Sequence of chain 2.A:
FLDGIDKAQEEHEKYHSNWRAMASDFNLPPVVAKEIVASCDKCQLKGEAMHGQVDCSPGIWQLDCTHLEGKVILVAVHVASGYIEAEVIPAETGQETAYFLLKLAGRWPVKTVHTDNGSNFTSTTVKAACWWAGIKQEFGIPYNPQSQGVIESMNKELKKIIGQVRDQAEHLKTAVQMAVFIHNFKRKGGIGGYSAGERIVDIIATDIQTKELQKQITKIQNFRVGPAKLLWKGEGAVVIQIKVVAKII

A small-molecule ligand and the protein it binds are described below.
Small molecule (SMILES): O=C(NCc1c(F)cc(F)cc1F)c1cn2c(c(O)c1=O)C(=O)N1[C@H]3CC[C@H](C3)O[C@@H]1C2

Binding-site contacts:
Ligand atom OAD contacts residue MG1 of chain 2.H at 2.2 Å.
Ligand atom CBA contacts residue MG1 of chain 2.H at 2.5 Å.
Ligand atom OAD contacts residue GLU247 of chain 2.A at 3.1 Å (salt-bridge).
Ligand atom CAM contacts residue ASP211 of chain 2.A at 3.7 Å.
Ligand atom CAM contacts residue GLY213 of chain 2.A at 3.2 Å.
Ligand atom OAD contacts residue ASP211 of chain 2.A at 3.3 Å (salt-bridge).
Ligand atom CAU contacts residue PRO240 of chain 2.A at 3.9 Å (hydrophobic).
Ligand atom CAY contacts residue PRO240 of chain 2.A at 3.9 Å (hydrophobic).
Ligand atom CAH contacts residue GLN241 of chain 2.A at 3.3 Å.
Ligand atom OAC contacts residue MG1 of chain 2.H at 1.8 Å.
Ligand atom FAE contacts residue GLN241 of chain 2.A at 2.5 Å.
Ligand atom CAL contacts residue ASN212 of chain 2.A at 3.6 Å.
Ligand atom CAH contacts residue PRO240 of chain 2.A at 3.7 Å (hydrophobic).
Ligand atom CBC contacts residue GLY213 of chain 2.A at 3.8 Å.
Ligand atom CBC contacts residue ASP211 of chain 2.A at 4.0 Å.
Ligand atom CAI contacts residue PRO240 of chain 2.A at 3.6 Å (hydrophobic).
Ligand atom CAT contacts residue PRO240 of chain 2.A at 3.7 Å (hydrophobic).
Ligand atom OAB contacts residue MG1 of chain 2.G at 2.1 Å.
Ligand atom CAS contacts residue MG1 of chain 2.G at 3.0 Å.
Ligand atom OAC contacts residue ASP159 of chain 2.A at 3.8 Å.
Ligand atom CAW contacts residue GLU247 of chain 2.A at 3.6 Å.
Ligand atom CAM contacts residue ASN212 of chain 2.A at 3.3 Å.
Ligand atom FAG contacts residue GLU247 of chain 2.A at 3.1 Å.
Ligand atom OAD contacts residue MG1 of chain 2.G at 1.9 Å.
Ligand atom CAT contacts residue GLN241 of chain 2.A at 3.2 Å.
Ligand atom CAW contacts residue MG1 of chain 2.H at 2.7 Å.
Ligand atom CAS contacts residue ASP211 of chain 2.A at 3.9 Å.
Ligand atom OAA contacts residue PRO240 of chain 2.A at 3.8 Å.
Ligand atom NAP contacts residue GLU247 of chain 2.A at 3.9 Å.
Ligand atom OAD contacts residue ASP159 of chain 2.A at 2.9 Å (salt-bridge).
Ligand atom CAZ contacts residue MG1 of chain 2.G at 3.5 Å.
Ligand atom OAQ contacts residue TYR238 of chain 2.A at 3.4 Å.
Ligand atom CAV contacts residue PRO240 of chain 2.A at 3.7 Å (hydrophobic).
Ligand atom CAW contacts residue MG1 of chain 2.G at 3.0 Å.
Ligand atom CAL contacts residue TYR238 of chain 2.A at 4.0 Å (hydrophobic).
Ligand atom OAB contacts residue ASP211 of chain 2.A at 3.3 Å (salt-bridge).
Ligand atom CAX contacts residue MG1 of chain 2.H at 3.9 Å.
Ligand atom OAC contacts residue GLU247 of chain 2.A at 2.5 Å (salt-bridge).
Ligand atom CAR contacts residue PRO240 of chain 2.A at 4.0 Å (hydrophobic).
Ligand atom CBA contacts residue GLU247 of chain 2.A at 3.3 Å.